Binding-site contacts:
Ligand atom C8 contacts residue ARG12 of chain 1.B at 3.7 Å.
Ligand atom O5' contacts residue TYR109 of chain 1.A at 2.8 Å (h-bond).
Ligand atom N7 contacts residue ARG12 of chain 1.B at 3.7 Å.
Ligand atom C4 contacts residue ILE97 of chain 1.F at 3.6 Å (hydrophobic).
Ligand atom OP1 contacts residue TYR109 of chain 1.A at 2.5 Å (h-bond).
Ligand atom N7 contacts residue THR11 of chain 1.B at 4.0 Å.
Ligand atom P contacts residue TYR109 of chain 1.A at 1.6 Å.
Ligand atom O4' contacts residue TYR109 of chain 1.A at 4.0 Å.
Ligand atom C5 contacts residue THR11 of chain 1.B at 3.8 Å.
Ligand atom O4' contacts residue LEU96 of chain 1.F at 4.2 Å.
Ligand atom C5 contacts residue ILE97 of chain 1.F at 4.0 Å (hydrophobic).
Ligand atom C4' contacts residue PHE100 of chain 1.F at 3.7 Å (hydrophobic).
Ligand atom N3 contacts residue ILE97 of chain 1.F at 3.6 Å.
Ligand atom C8 contacts residue TYR109 of chain 1.A at 3.8 Å (hydrophobic).
Ligand atom OP2 contacts residue TYR109 of chain 1.A at 2.4 Å (h-bond).
Ligand atom N9 contacts residue THR11 of chain 1.B at 3.9 Å.
Ligand atom N3 contacts residue THR11 of chain 1.B at 4.1 Å.
Ligand atom OP2 contacts residue ARG12 of chain 1.B at 3.4 Å (salt-bridge).
Ligand atom C1' contacts residue LEU96 of chain 1.F at 3.8 Å (hydrophobic).
Ligand atom C3' contacts residue LEU96 of chain 1.F at 3.8 Å (hydrophobic).
Ligand atom O5' contacts residue ILE8 of chain 1.B at 3.8 Å.
Ligand atom O4' contacts residue ILE97 of chain 1.F at 3.2 Å.
Ligand atom C4 contacts residue THR11 of chain 1.B at 3.7 Å.
Ligand atom N6 contacts residue LEU15 of chain 1.B at 3.5 Å.
Ligand atom C3' contacts residue ILE8 of chain 1.B at 3.9 Å (hydrophobic).
Ligand atom C2' contacts residue LEU96 of chain 1.F at 3.5 Å (hydrophobic).
Ligand atom N7 contacts residue TYR109 of chain 1.A at 4.0 Å.
Ligand atom N1 contacts residue ILE97 of chain 1.F at 4.2 Å.
Ligand atom C2 contacts residue SER94 of chain 1.F at 3.5 Å.
Ligand atom C3' contacts residue PHE100 of chain 1.F at 3.5 Å (hydrophobic).
Ligand atom N9 contacts residue ILE97 of chain 1.F at 3.7 Å.
Ligand atom C5' contacts residue ARG12 of chain 1.B at 3.9 Å.
Ligand atom C5' contacts residue TYR109 of chain 1.A at 3.1 Å (hydrophobic).
Ligand atom C8 contacts residue THR11 of chain 1.B at 4.1 Å.
Ligand atom C2' contacts residue THR11 of chain 1.B at 3.6 Å.
Ligand atom C2 contacts residue ILE97 of chain 1.F at 3.9 Å (hydrophobic).
Ligand atom N6 contacts residue ASP110 of chain 1.A at 3.3 Å.
Ligand atom N3 contacts residue SER94 of chain 1.F at 3.3 Å (h-bond).
Ligand atom C1' contacts residue ILE97 of chain 1.F at 3.6 Å (hydrophobic).
Ligand atom C4' contacts residue TYR109 of chain 1.A at 4.2 Å (hydrophobic).

Sequence of chain 1.F:
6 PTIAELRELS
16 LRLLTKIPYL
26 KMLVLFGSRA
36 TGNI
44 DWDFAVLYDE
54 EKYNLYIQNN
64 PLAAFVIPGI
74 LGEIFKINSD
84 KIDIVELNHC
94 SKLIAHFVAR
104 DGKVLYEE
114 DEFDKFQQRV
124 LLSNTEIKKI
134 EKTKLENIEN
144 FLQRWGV

Sequence of chain 1.A:
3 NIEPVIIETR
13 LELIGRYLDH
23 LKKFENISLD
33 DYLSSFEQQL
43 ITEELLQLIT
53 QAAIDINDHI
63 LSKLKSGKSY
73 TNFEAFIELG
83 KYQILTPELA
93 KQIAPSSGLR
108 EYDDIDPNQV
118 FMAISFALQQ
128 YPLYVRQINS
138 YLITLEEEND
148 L

Sequence of chain 1.B:
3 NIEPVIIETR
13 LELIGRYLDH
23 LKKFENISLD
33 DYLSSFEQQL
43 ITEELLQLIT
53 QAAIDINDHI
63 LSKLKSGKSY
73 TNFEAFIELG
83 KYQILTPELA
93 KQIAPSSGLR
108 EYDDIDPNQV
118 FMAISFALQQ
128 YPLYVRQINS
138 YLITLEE

The small molecule below binds the protein below.
Small molecule (SMILES): Nc1ncnc2c1ncn2[C@H]1CC[C@@H](COP(=O)(O)O)O1